Binding-site contacts:
Ligand atom O16 contacts residue LEU77 of chain 1.B at 3.2 Å.
Ligand atom N4 contacts residue ASP47 of chain 1.B at 2.9 Å (salt-bridge).
Ligand atom N2 contacts residue ALA27 of chain 1.B at 3.8 Å.
Ligand atom C6 contacts residue ILE25 of chain 1.B at 3.7 Å (hydrophobic).
Ligand atom C17 contacts residue LEU77 of chain 1.B at 3.6 Å (hydrophobic).
Ligand atom N2 contacts residue ASP47 of chain 1.B at 2.7 Å (salt-bridge).
Ligand atom N4 contacts residue THR133 of chain 1.B at 3.8 Å.
Ligand atom C14 contacts residue THR66 of chain 1.B at 3.3 Å.
Ligand atom O13 contacts residue LEU70 of chain 1.B at 3.5 Å.
Ligand atom N7 contacts residue ILE114 of chain 1.B at 3.3 Å (h-bond).
Ligand atom C1 contacts residue ASP47 of chain 1.B at 3.5 Å.
Ligand atom C15 contacts residue PHE51 of chain 1.B at 3.7 Å (hydrophobic).
Ligand atom C21 contacts residue PHE51 of chain 1.B at 3.9 Å (hydrophobic).
Ligand atom C6 contacts residue TRP26 of chain 1.B at 3.9 Å (hydrophobic).
Ligand atom N4 contacts residue ILE25 of chain 1.B at 3.7 Å.
Ligand atom C6 contacts residue PHE51 of chain 1.B at 3.5 Å (hydrophobic).
Ligand atom N5 contacts residue TRP26 of chain 1.B at 3.3 Å.
Ligand atom N7 contacts residue ILE25 of chain 1.B at 3.0 Å (h-bond).
Ligand atom C18 contacts residue PHE51 of chain 1.B at 3.5 Å (hydrophobic).
Ligand atom N7 contacts residue PHE51 of chain 1.B at 3.6 Å.
Ligand atom C20 contacts residue PHE51 of chain 1.B at 3.6 Å (hydrophobic).
Ligand atom O13 contacts residue ILE114 of chain 1.B at 3.5 Å.
Ligand atom C17 contacts residue LEU70 of chain 1.B at 3.4 Å (hydrophobic).
Ligand atom N4 contacts residue TRP26 of chain 1.B at 3.6 Å.
Ligand atom C3 contacts residue PHE51 of chain 1.B at 3.9 Å (hydrophobic).
Ligand atom C3 contacts residue ALA27 of chain 1.B at 3.7 Å (hydrophobic).
Ligand atom C3 contacts residue TRP26 of chain 1.B at 3.7 Å (hydrophobic).
Ligand atom N7 contacts residue TYR120 of chain 1.B at 3.5 Å (h-bond).
Ligand atom C14 contacts residue LEU70 of chain 1.B at 3.6 Å (hydrophobic).
Ligand atom C12 contacts residue PHE51 of chain 1.B at 4.0 Å (hydrophobic).
Ligand atom N5 contacts residue ILE25 of chain 1.B at 3.5 Å.
Ligand atom N5 contacts residue ALA27 of chain 1.B at 4.0 Å.
Ligand atom N4 contacts residue ALA27 of chain 1.B at 3.8 Å.
Ligand atom O19 contacts residue PHE51 of chain 1.B at 3.5 Å.
Ligand atom C17 contacts residue VAL74 of chain 1.B at 3.9 Å (hydrophobic).
Ligand atom C3 contacts residue ASP47 of chain 1.B at 3.6 Å.
Ligand atom C14 contacts residue ILE114 of chain 1.B at 3.5 Å (hydrophobic).
Ligand atom N5 contacts residue PHE51 of chain 1.B at 3.5 Å.
Ligand atom N7 contacts residue TRP26 of chain 1.B at 4.0 Å.
Ligand atom C1 contacts residue ILE40 of chain 1.B at 4.0 Å (hydrophobic).

This protein binds this small molecule.
Small molecule (SMILES): COc1cc(Cc2cnc(N)nc2N)cc(OC)c1OC

Sequence of chain 1.B:
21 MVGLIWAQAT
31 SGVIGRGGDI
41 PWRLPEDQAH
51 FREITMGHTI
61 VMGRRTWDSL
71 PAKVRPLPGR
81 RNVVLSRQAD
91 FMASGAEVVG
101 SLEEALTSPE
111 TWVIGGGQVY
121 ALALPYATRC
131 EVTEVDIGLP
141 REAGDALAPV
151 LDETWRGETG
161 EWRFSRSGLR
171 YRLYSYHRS